Sequence of chain 1.D:
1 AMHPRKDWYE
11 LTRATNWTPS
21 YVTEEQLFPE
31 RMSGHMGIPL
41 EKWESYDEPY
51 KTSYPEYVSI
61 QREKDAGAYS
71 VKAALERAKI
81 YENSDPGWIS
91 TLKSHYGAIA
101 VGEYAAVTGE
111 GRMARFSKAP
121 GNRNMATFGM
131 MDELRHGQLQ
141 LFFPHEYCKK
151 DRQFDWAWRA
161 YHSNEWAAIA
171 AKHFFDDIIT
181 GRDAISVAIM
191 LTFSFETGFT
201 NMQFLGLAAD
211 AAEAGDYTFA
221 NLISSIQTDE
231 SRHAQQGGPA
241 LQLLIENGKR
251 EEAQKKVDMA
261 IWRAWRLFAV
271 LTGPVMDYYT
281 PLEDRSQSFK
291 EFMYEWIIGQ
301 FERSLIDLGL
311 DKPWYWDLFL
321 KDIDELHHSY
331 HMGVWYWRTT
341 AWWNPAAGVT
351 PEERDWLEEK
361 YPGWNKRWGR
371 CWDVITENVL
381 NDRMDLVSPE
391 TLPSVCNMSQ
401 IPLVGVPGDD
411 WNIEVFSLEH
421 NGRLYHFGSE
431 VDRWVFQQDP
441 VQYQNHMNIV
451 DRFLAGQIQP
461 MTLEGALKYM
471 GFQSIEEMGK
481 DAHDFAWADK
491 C

The small molecule below binds the protein below.
Small molecule (SMILES): Oc1ccc(Br)cc1

Binding-site contacts:
Ligand atom C5 contacts residue ILE179 of chain 1.D at 4.1 Å (hydrophobic).
Ligand atom C6 contacts residue FE1 of chain 1.T at 3.9 Å.
Ligand atom O1 contacts residue HIS233 of chain 1.D at 4.1 Å.
Ligand atom C6 contacts residue GLU196 of chain 1.D at 3.5 Å.
Ligand atom C6 contacts residue GLU133 of chain 1.D at 3.4 Å.
Ligand atom C3 contacts residue ILE99 of chain 1.D at 4.4 Å (hydrophobic).
Ligand atom C5 contacts residue ALA106 of chain 1.D at 3.7 Å (hydrophobic).
Ligand atom C3 contacts residue PHE195 of chain 1.D at 4.0 Å (hydrophobic).
Ligand atom BR4 contacts residue ILE99 of chain 1.D at 4.2 Å.
Ligand atom C4 contacts residue GLU103 of chain 1.D at 4.2 Å.
Ligand atom C1 contacts residue GLU103 of chain 1.D at 3.3 Å.
Ligand atom C5 contacts residue PHE195 of chain 1.D at 4.5 Å (hydrophobic).
Ligand atom C4 contacts residue GLY102 of chain 1.D at 4.3 Å.
Ligand atom C6 contacts residue LEU191 of chain 1.D at 4.5 Å (hydrophobic).
Ligand atom C4 contacts residue PHE195 of chain 1.D at 4.0 Å (hydrophobic).
Ligand atom C2 contacts residue FE1 of chain 1.S at 4.4 Å.
Ligand atom O1 contacts residue GLU230 of chain 1.D at 3.1 Å (salt-bridge).
Ligand atom O1 contacts residue GLU103 of chain 1.D at 3.5 Å (salt-bridge).
Ligand atom O1 contacts residue FE1 of chain 1.T at 2.5 Å.
Ligand atom O1 contacts residue FE1 of chain 1.S at 2.0 Å.
Ligand atom C3 contacts residue GLU103 of chain 1.D at 3.8 Å.
Ligand atom O1 contacts residue GLU133 of chain 1.D at 3.0 Å (salt-bridge).
Ligand atom C5 contacts residue GLY102 of chain 1.D at 4.0 Å.
Ligand atom O1 contacts residue GLU196 of chain 1.D at 2.9 Å (salt-bridge).
Ligand atom BR4 contacts residue GLY102 of chain 1.D at 3.6 Å.
Ligand atom BR4 contacts residue GLU103 of chain 1.D at 3.9 Å.
Ligand atom C6 contacts residue GLU103 of chain 1.D at 3.8 Å.
Ligand atom BR4 contacts residue PHE195 of chain 1.D at 4.4 Å.
Ligand atom C2 contacts residue FE1 of chain 1.T at 3.7 Å.
Ligand atom C6 contacts residue FE1 of chain 1.S at 3.7 Å.
Ligand atom C6 contacts residue ALA106 of chain 1.D at 3.6 Å (hydrophobic).
Ligand atom C1 contacts residue GLU196 of chain 1.D at 3.6 Å.
Ligand atom C1 contacts residue FE1 of chain 1.T at 3.1 Å.
Ligand atom C1 contacts residue GLU133 of chain 1.D at 3.6 Å.
Ligand atom C2 contacts residue PHE195 of chain 1.D at 4.5 Å (hydrophobic).
Ligand atom C1 contacts residue GLU230 of chain 1.D at 4.3 Å.
Ligand atom C5 contacts residue GLU103 of chain 1.D at 4.1 Å.
Ligand atom BR4 contacts residue PHE175 of chain 1.D at 3.2 Å.
Ligand atom C1 contacts residue FE1 of chain 1.S at 3.2 Å.
Ligand atom C2 contacts residue GLU103 of chain 1.D at 3.4 Å.